Sequence of chain 1.B:
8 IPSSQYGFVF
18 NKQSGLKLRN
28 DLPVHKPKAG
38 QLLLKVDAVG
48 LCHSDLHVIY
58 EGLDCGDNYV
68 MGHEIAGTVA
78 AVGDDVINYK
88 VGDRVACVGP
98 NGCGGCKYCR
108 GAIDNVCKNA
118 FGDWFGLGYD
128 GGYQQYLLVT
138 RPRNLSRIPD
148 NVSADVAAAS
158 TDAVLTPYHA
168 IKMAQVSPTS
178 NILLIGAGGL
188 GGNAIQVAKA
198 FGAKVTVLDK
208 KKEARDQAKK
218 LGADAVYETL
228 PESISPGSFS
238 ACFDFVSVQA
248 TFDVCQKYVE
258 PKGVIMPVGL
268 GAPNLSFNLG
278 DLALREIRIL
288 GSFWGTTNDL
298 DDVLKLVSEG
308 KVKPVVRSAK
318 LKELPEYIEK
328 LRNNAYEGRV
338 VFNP

This small molecule binds to this protein.
Small molecule (SMILES): OC[C@H](O)c1ccccc1

Binding-site contacts:
Ligand atom C5 contacts residue TRP121 of chain 1.B at 3.7 Å (hydrophobic).
Ligand atom O1 contacts residue ASP159 of chain 1.B at 3.2 Å (salt-bridge).
Ligand atom C4 contacts residue TRP121 of chain 1.B at 4.3 Å (hydrophobic).
Ligand atom C5 contacts residue LEU124 of chain 1.B at 3.7 Å (hydrophobic).
Ligand atom C8 contacts residue SER51 of chain 1.B at 3.2 Å.
Ligand atom C6 contacts residue TRP121 of chain 1.B at 4.5 Å (hydrophobic).
Ligand atom O2 contacts residue TRP291 of chain 1.B at 3.3 Å.
Ligand atom O1 contacts residue HIS70 of chain 1.B at 4.2 Å.
Ligand atom C3 contacts residue THR163 of chain 1.B at 4.3 Å.
Ligand atom C3 contacts residue PHE290 of chain 1.B at 3.9 Å (hydrophobic).
Ligand atom C7 contacts residue SER51 of chain 1.B at 3.9 Å.
Ligand atom C4 contacts residue PHE290 of chain 1.B at 4.3 Å (hydrophobic).
Ligand atom C3 contacts residue ASP159 of chain 1.B at 3.9 Å.
Ligand atom C4 contacts residue LEU124 of chain 1.B at 4.0 Å (hydrophobic).
Ligand atom C1 contacts residue ASP159 of chain 1.B at 4.2 Å.
Ligand atom O1 contacts residue SER51 of chain 1.B at 2.8 Å (h-bond).
Ligand atom O2 contacts residue ASP159 of chain 1.B at 3.3 Å (salt-bridge).
Ligand atom C6 contacts residue LEU60 of chain 1.B at 3.7 Å (hydrophobic).
Ligand atom C2 contacts residue SER51 of chain 1.B at 3.3 Å.
Ligand atom O2 contacts residue THR163 of chain 1.B at 3.0 Å (h-bond).
Ligand atom C4 contacts residue SER51 of chain 1.B at 4.0 Å.
Ligand atom C2 contacts residue PHE290 of chain 1.B at 4.5 Å (hydrophobic).
Ligand atom C1 contacts residue SER51 of chain 1.B at 3.5 Å.
Ligand atom C7 contacts residue LEU60 of chain 1.B at 4.2 Å (hydrophobic).
Ligand atom C3 contacts residue TRP291 of chain 1.B at 3.8 Å (hydrophobic).
Ligand atom C4 contacts residue TRP291 of chain 1.B at 4.1 Å (hydrophobic).